Binding-site contacts:
Ligand atom C3 contacts residue ASN44 of chain 1.B at 3.8 Å.
Ligand atom C8 contacts residue TRP43 of chain 1.B at 4.3 Å (hydrophobic).
Ligand atom O6 contacts residue ARG21 of chain 1.B at 4.5 Å.
Ligand atom C4 contacts residue ASN44 of chain 1.B at 4.2 Å.
Ligand atom C7 contacts residue ASN44 of chain 1.B at 3.5 Å.
Ligand atom C7 contacts residue PRO213 of chain 1.B at 4.3 Å (hydrophobic).
Ligand atom O7 contacts residue TRP43 of chain 1.B at 4.5 Å.
Ligand atom O5 contacts residue ASN44 of chain 1.B at 2.3 Å (h-bond).
Ligand atom C2 contacts residue ASN44 of chain 1.B at 2.4 Å.
Ligand atom C5 contacts residue ASN44 of chain 1.B at 3.6 Å.
Ligand atom C1 contacts residue ASN44 of chain 1.B at 1.4 Å.
Ligand atom N2 contacts residue ASN44 of chain 1.B at 2.9 Å (h-bond).
Ligand atom C8 contacts residue PRO213 of chain 1.B at 3.9 Å (hydrophobic).
Ligand atom N2 contacts residue PRO213 of chain 1.B at 4.0 Å.
Ligand atom O7 contacts residue ASN44 of chain 1.B at 3.7 Å.

Sequence of chain 1.B:
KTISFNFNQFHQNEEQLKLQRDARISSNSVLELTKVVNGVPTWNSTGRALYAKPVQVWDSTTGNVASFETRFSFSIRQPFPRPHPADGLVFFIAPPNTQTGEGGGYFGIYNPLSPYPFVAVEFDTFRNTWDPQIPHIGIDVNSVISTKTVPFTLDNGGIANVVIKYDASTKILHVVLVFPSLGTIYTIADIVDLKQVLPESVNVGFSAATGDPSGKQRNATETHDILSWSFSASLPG

The protein below binds the small molecule below.
Small molecule (SMILES): CC(=O)N[C@H]1CO[C@H](CO)[C@@H](O)[C@@H]1O[C@@H]1O[C@@H](C)[C@@H](O)[C@@H](O)[C@@H]1O